Sequence of chain 1.A:
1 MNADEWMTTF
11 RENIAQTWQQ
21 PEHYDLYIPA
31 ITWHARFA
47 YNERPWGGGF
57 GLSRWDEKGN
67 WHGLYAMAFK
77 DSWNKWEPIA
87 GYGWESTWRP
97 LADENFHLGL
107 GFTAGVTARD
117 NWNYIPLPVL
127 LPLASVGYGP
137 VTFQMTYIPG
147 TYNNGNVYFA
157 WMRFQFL

Binding-site contacts:
Ligand atom O4 contacts residue PHE102 of chain 1.A at 3.5 Å.
Ligand atom C5 contacts residue PRO136 of chain 1.A at 3.1 Å (hydrophobic).
Ligand atom C9 contacts residue TYR134 of chain 1.A at 4.0 Å (hydrophobic).
Ligand atom C2 contacts residue TYR134 of chain 1.A at 4.1 Å (hydrophobic).
Ligand atom C7 contacts residue PRO136 of chain 1.A at 4.5 Å (hydrophobic).
Ligand atom O4 contacts residue GLY133 of chain 1.A at 2.8 Å (h-bond).
Ligand atom O2S contacts residue TYR134 of chain 1.A at 3.9 Å.
Ligand atom C9 contacts residue VAL137 of chain 1.A at 4.1 Å (hydrophobic).
Ligand atom S contacts residue TYR134 of chain 1.A at 4.2 Å.
Ligand atom O1S contacts residue TYR134 of chain 1.A at 4.1 Å.
Ligand atom O2S contacts residue GLY133 of chain 1.A at 3.8 Å.
Ligand atom S contacts residue PHE102 of chain 1.A at 4.3 Å.
Ligand atom C12 contacts residue VAL137 of chain 1.A at 3.9 Å (hydrophobic).
Ligand atom C7 contacts residue TYR134 of chain 1.A at 3.7 Å (hydrophobic).
Ligand atom C2 contacts residue PRO136 of chain 1.A at 3.8 Å (hydrophobic).
Ligand atom C11 contacts residue VAL137 of chain 1.A at 4.5 Å (hydrophobic).
Ligand atom C7 contacts residue VAL137 of chain 1.A at 4.4 Å (hydrophobic).
Ligand atom S contacts residue VAL132 of chain 1.A at 4.3 Å.
Ligand atom C8 contacts residue TYR134 of chain 1.A at 4.5 Å (hydrophobic).
Ligand atom C10 contacts residue VAL137 of chain 1.A at 4.2 Å (hydrophobic).
Ligand atom C2 contacts residue GLY135 of chain 1.A at 4.2 Å.
Ligand atom O2S contacts residue VAL137 of chain 1.A at 4.3 Å.
Ligand atom C12 contacts residue TYR134 of chain 1.A at 3.9 Å (hydrophobic).
Ligand atom C8 contacts residue VAL137 of chain 1.A at 4.1 Å (hydrophobic).
Ligand atom C4 contacts residue PRO136 of chain 1.A at 3.9 Å (hydrophobic).
Ligand atom O2S contacts residue VAL132 of chain 1.A at 4.4 Å.
Ligand atom O4 contacts residue TYR134 of chain 1.A at 3.2 Å (h-bond).
Ligand atom C11 contacts residue TYR134 of chain 1.A at 4.4 Å (hydrophobic).
Ligand atom O3S contacts residue VAL132 of chain 1.A at 3.5 Å.
Ligand atom C2 contacts residue ASN101 of chain 1.A at 4.2 Å.
Ligand atom O4 contacts residue VAL132 of chain 1.A at 4.1 Å.
Ligand atom S contacts residue GLY133 of chain 1.A at 4.0 Å.
Ligand atom C6 contacts residue PRO136 of chain 1.A at 4.3 Å (hydrophobic).
Ligand atom O1S contacts residue PHE102 of chain 1.A at 3.7 Å.
Ligand atom C3 contacts residue PRO136 of chain 1.A at 4.4 Å (hydrophobic).

A small-molecule ligand and the protein it binds are described below.
Small molecule (SMILES): CCCCCCCCCCCCOS(=O)(=O)O